A small-molecule ligand and the protein it binds are described below.
Small molecule (SMILES): CC(=O)N[C@@H]1[C@@H](O)[C@H](O)[C@@H](CO)O[C@H]1O

Binding-site contacts:
Ligand atom O5 contacts residue ASN138 of chain 3.A at 2.4 Å (h-bond).
Ligand atom C7 contacts residue ASN138 of chain 3.A at 3.2 Å.
Ligand atom C4 contacts residue ASN138 of chain 3.A at 4.2 Å.
Ligand atom C8 contacts residue ASN138 of chain 3.A at 4.4 Å.
Ligand atom C5 contacts residue ASN138 of chain 3.A at 3.6 Å.
Ligand atom O7 contacts residue ASN138 of chain 3.A at 3.0 Å (h-bond).
Ligand atom C3 contacts residue ASN138 of chain 3.A at 3.8 Å.
Ligand atom C8 contacts residue GLN137 of chain 3.A at 4.2 Å.
Ligand atom O6 contacts residue ASN138 of chain 3.A at 4.5 Å.
Ligand atom N2 contacts residue ASN138 of chain 3.A at 2.8 Å (h-bond).
Ligand atom C2 contacts residue ASN138 of chain 3.A at 2.4 Å.
Ligand atom C7 contacts residue GLN137 of chain 3.A at 4.5 Å.
Ligand atom N2 contacts residue GLN137 of chain 3.A at 4.0 Å.
Ligand atom C1 contacts residue ASN138 of chain 3.A at 1.4 Å.

Sequence of chain 3.A:
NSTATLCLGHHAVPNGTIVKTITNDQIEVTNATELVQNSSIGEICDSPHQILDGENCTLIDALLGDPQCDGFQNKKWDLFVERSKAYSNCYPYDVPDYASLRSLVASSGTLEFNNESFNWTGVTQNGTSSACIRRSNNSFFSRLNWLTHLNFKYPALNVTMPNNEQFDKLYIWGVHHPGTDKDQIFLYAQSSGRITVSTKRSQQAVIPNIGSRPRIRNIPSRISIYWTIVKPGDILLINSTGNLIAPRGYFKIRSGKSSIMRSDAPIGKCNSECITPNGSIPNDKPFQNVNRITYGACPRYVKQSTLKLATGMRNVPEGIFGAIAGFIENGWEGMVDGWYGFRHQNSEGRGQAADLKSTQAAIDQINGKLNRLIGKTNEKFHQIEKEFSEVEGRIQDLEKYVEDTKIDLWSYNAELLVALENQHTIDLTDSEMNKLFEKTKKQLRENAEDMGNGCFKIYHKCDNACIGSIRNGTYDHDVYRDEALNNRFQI